This protein binds this small molecule.
Small molecule (SMILES): COc1ccc(Cc2nn3c([C@@H](CCCc4ccccc4)[C@@H](C)O)nc(C)c3c(=O)[nH]2)cc1OC

Sequence of chain 1.A:
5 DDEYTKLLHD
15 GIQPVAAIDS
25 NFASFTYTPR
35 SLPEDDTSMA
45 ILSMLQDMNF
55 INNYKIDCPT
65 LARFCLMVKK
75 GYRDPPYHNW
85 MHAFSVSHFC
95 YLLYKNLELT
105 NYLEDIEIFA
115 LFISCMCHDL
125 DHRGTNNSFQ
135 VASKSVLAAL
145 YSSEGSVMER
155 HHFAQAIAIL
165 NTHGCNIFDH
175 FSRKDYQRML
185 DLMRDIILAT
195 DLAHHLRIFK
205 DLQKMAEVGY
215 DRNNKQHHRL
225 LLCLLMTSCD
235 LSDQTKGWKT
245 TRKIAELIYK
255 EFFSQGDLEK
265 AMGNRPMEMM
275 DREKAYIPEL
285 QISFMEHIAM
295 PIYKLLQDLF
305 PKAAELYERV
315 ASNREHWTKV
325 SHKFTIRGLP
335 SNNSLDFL

Binding-site contacts:
Ligand atom CAL contacts residue LEU284 of chain 1.A at 3.4 Å (hydrophobic).
Ligand atom CAL contacts residue PHE288 of chain 1.A at 3.5 Å (hydrophobic).
Ligand atom CBC contacts residue PHE288 of chain 1.A at 3.8 Å (hydrophobic).
Ligand atom CAD contacts residue HIS82 of chain 1.A at 3.7 Å.
Ligand atom CAR contacts residue GLN285 of chain 1.A at 3.6 Å.
Ligand atom CAG contacts residue HIS199 of chain 1.A at 3.6 Å.
Ligand atom OAF contacts residue HIS82 of chain 1.A at 3.5 Å.
Ligand atom CAD contacts residue ILE252 of chain 1.A at 3.7 Å (hydrophobic).
Ligand atom CAM contacts residue PHE288 of chain 1.A at 3.6 Å (hydrophobic).
Ligand atom CAX contacts residue LEU196 of chain 1.A at 3.8 Å (hydrophobic).
Ligand atom CAZ contacts residue ILE252 of chain 1.A at 3.6 Å (hydrophobic).
Ligand atom CBF contacts residue PHE288 of chain 1.A at 3.6 Å (hydrophobic).
Ligand atom CAG contacts residue THR231 of chain 1.A at 3.7 Å.
Ligand atom CBF contacts residue ILE252 of chain 1.A at 3.4 Å (hydrophobic).
Ligand atom CAK contacts residue LEU196 of chain 1.A at 3.4 Å (hydrophobic).
Ligand atom OAE contacts residue PHE288 of chain 1.A at 3.6 Å.
Ligand atom CAI contacts residue LEU196 of chain 1.A at 3.6 Å (hydrophobic).
Ligand atom OAE contacts residue GLN238 of chain 1.A at 2.8 Å (h-bond).
Ligand atom CAK contacts residue THR194 of chain 1.A at 3.4 Å.
Ligand atom CBE contacts residue GLN285 of chain 1.A at 3.7 Å.
Ligand atom CAH contacts residue ILE296 of chain 1.A at 3.6 Å (hydrophobic).
Ligand atom CBC contacts residue MET273 of chain 1.A at 3.8 Å (hydrophobic).
Ligand atom NBI contacts residue PHE288 of chain 1.A at 3.7 Å.
Ligand atom OAE contacts residue GLN285 of chain 1.A at 3.0 Å (h-bond).
Ligand atom CAH contacts residue ILE292 of chain 1.A at 3.5 Å (hydrophobic).
Ligand atom CAM contacts residue LEU284 of chain 1.A at 3.3 Å (hydrophobic).
Ligand atom CAJ contacts residue ILE292 of chain 1.A at 3.5 Å (hydrophobic).
Ligand atom CBA contacts residue GLN285 of chain 1.A at 3.8 Å.
Ligand atom CAR contacts residue TYR253 of chain 1.A at 3.5 Å (hydrophobic).
Ligand atom CAI contacts residue THR194 of chain 1.A at 3.7 Å.
Ligand atom CAY contacts residue PHE288 of chain 1.A at 3.7 Å (hydrophobic).
Ligand atom CBE contacts residue PHE288 of chain 1.A at 3.6 Å (hydrophobic).
Ligand atom NAU contacts residue GLN285 of chain 1.A at 2.9 Å (h-bond).
Ligand atom CBE contacts residue ILE252 of chain 1.A at 3.6 Å (hydrophobic).
Ligand atom NAS contacts residue LEU235 of chain 1.A at 3.6 Å.
Ligand atom CAR contacts residue PHE256 of chain 1.A at 3.7 Å (hydrophobic).
Ligand atom CAL contacts residue TYR253 of chain 1.A at 3.6 Å (hydrophobic).
Ligand atom CAN contacts residue PHE288 of chain 1.A at 3.7 Å (hydrophobic).
Ligand atom CAZ contacts residue PHE288 of chain 1.A at 3.8 Å (hydrophobic).
Ligand atom NAU contacts residue PHE288 of chain 1.A at 3.8 Å.